Binding-site contacts:
Ligand atom CAK contacts residue PHE135 of chain 12.A at 3.3 Å (hydrophobic).
Ligand atom CAL contacts residue TYR155 of chain 12.A at 3.4 Å (hydrophobic).
Ligand atom NAU contacts residue MET114 of chain 12.A at 3.9 Å.
Ligand atom CAS contacts residue TYR201 of chain 12.A at 3.9 Å (hydrophobic).
Ligand atom CBA contacts residue TRP203 of chain 12.A at 3.8 Å (hydrophobic).
Ligand atom OAC contacts residue LEU113 of chain 12.A at 3.4 Å (h-bond).
Ligand atom CAM contacts residue TYR155 of chain 12.A at 3.9 Å (hydrophobic).
Ligand atom CAX contacts residue ASN228 of chain 12.A at 3.8 Å.
Ligand atom NBD contacts residue TRP203 of chain 12.A at 3.6 Å.
Ligand atom CAG contacts residue TRP203 of chain 12.A at 3.7 Å (hydrophobic).
Ligand atom OAW contacts residue MET195 of chain 12.A at 3.4 Å.
Ligand atom CAO contacts residue MET230 of chain 12.A at 3.6 Å (hydrophobic).
Ligand atom CAS contacts residue ASN228 of chain 12.A at 3.5 Å.
Ligand atom CAG contacts residue ASN228 of chain 12.A at 3.3 Å.
Ligand atom CAN contacts residue PHE135 of chain 12.A at 3.8 Å (hydrophobic).
Ligand atom CAA contacts residue VAL179 of chain 12.A at 3.5 Å (hydrophobic).
Ligand atom CAZ contacts residue ILE111 of chain 12.A at 3.9 Å (hydrophobic).
Ligand atom CAG contacts residue GLN202 of chain 12.A at 3.5 Å.
Ligand atom CAF contacts residue MET114 of chain 12.A at 3.1 Å (hydrophobic).
Ligand atom CAA contacts residue PRO177 of chain 12.A at 3.2 Å (hydrophobic).
Ligand atom CAJ contacts residue TYR155 of chain 12.A at 3.5 Å (hydrophobic).
Ligand atom CAD contacts residue PHE137 of chain 12.A at 3.9 Å (hydrophobic).
Ligand atom CBB contacts residue LEU113 of chain 12.A at 3.7 Å (hydrophobic).
Ligand atom NBC contacts residue ASN228 of chain 12.A at 3.7 Å.
Ligand atom CAR contacts residue TYR201 of chain 12.A at 3.5 Å (hydrophobic).
Ligand atom CAS contacts residue TRP203 of chain 12.A at 3.4 Å (hydrophobic).
Ligand atom NBD contacts residue ASN228 of chain 12.A at 3.7 Å.
Ligand atom CAF contacts residue ASP112 of chain 12.A at 3.9 Å.
Ligand atom CAL contacts residue ILE111 of chain 12.A at 3.9 Å (hydrophobic).
Ligand atom CAE contacts residue ASN228 of chain 12.A at 3.6 Å.
Ligand atom CAQ contacts residue LEU113 of chain 12.A at 3.6 Å (hydrophobic).
Ligand atom CAH contacts residue MET114 of chain 12.A at 3.5 Å (hydrophobic).
Ligand atom NAT contacts residue TYR155 of chain 12.A at 3.9 Å.
Ligand atom CAN contacts residue ILE111 of chain 12.A at 3.8 Å (hydrophobic).
Ligand atom CAE contacts residue GLN202 of chain 12.A at 3.6 Å.
Ligand atom CAI contacts residue PHE135 of chain 12.A at 3.5 Å (hydrophobic).
Ligand atom OAC contacts residue ASP112 of chain 12.A at 3.8 Å.
Ligand atom CAR contacts residue ASN228 of chain 12.A at 3.7 Å.
Ligand atom CAP contacts residue LEU113 of chain 12.A at 3.6 Å (hydrophobic).
Ligand atom CBA contacts residue ASN228 of chain 12.A at 3.7 Å.

A protein and the small-molecule ligand that binds it are described below.
Small molecule (SMILES): CCO/N=C/c1ccc(OCC[C@@H](C)CCN2CCN(c3ccncc3)C2=O)cc1

Sequence of chain 12.C:
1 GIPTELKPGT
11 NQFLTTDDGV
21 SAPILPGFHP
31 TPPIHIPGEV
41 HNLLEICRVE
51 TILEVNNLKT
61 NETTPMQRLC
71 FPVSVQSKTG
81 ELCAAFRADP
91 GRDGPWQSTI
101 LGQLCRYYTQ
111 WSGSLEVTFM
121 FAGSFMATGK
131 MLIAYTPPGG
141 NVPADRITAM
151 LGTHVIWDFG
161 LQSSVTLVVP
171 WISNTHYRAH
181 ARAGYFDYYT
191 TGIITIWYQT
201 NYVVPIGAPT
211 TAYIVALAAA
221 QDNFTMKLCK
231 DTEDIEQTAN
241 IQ

Sequence of chain 13.C:
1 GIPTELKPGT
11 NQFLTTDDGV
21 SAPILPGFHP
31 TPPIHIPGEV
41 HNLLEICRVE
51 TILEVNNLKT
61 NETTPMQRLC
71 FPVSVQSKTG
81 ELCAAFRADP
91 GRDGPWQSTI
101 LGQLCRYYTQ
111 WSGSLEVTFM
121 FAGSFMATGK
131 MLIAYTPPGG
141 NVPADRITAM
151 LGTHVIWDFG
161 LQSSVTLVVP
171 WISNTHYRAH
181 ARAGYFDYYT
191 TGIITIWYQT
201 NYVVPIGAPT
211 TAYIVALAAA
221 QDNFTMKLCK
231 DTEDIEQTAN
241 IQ

Sequence of chain 12.A:
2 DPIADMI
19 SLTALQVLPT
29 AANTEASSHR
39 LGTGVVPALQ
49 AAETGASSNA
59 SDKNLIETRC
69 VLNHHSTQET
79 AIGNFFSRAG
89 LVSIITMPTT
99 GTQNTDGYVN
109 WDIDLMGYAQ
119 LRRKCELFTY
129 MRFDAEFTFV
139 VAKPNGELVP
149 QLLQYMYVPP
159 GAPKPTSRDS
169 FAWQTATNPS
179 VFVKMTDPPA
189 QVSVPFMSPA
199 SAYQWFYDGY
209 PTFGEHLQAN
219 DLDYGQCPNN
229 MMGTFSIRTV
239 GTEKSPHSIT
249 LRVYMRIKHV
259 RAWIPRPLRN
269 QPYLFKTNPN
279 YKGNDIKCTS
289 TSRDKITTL